Binding-site contacts:
Ligand atom OXT contacts residue ALA143 of chain 1.F at 2.9 Å (h-bond).
Ligand atom CD2 contacts residue VAL139 of chain 1.F at 3.7 Å (hydrophobic).
Ligand atom CB contacts residue GLU191 of chain 1.F at 3.9 Å.
Ligand atom CG contacts residue TYR63 of chain 1.F at 3.5 Å (hydrophobic).
Ligand atom OD1 contacts residue ALA143 of chain 1.F at 3.4 Å (h-bond).
Ligand atom CD contacts residue PRO90 of chain 1.F at 3.4 Å (hydrophobic).
Ligand atom C contacts residue ALA143 of chain 1.F at 3.7 Å (hydrophobic).
Ligand atom N contacts residue TYR217 of chain 1.F at 4.0 Å.
Ligand atom O contacts residue THR92 of chain 1.F at 2.9 Å (h-bond).
Ligand atom O contacts residue ARG97 of chain 1.F at 2.8 Å (salt-bridge).
Ligand atom N contacts residue GLU191 of chain 1.F at 3.1 Å (salt-bridge).
Ligand atom CD1 contacts residue TYR63 of chain 1.F at 3.2 Å (hydrophobic).
Ligand atom N contacts residue THR92 of chain 1.F at 3.1 Å (h-bond).
Ligand atom OD1 contacts residue GLY142 of chain 1.F at 3.6 Å.
Ligand atom O contacts residue PRO90 of chain 1.F at 3.6 Å (h-bond).
Ligand atom CD1 contacts residue ASN174 of chain 1.F at 3.2 Å.
Ligand atom CA contacts residue THR92 of chain 1.F at 3.1 Å.
Ligand atom CG2 contacts residue TYR63 of chain 1.F at 3.3 Å (hydrophobic).
Ligand atom O contacts residue LEU91 of chain 1.F at 4.0 Å.
Ligand atom C contacts residue THR92 of chain 1.F at 3.2 Å.
Ligand atom CA contacts residue ALA143 of chain 1.F at 4.1 Å (hydrophobic).
Ligand atom CA contacts residue GLU191 of chain 1.F at 3.1 Å.
Ligand atom OXT contacts residue ARG97 of chain 1.F at 3.0 Å (salt-bridge).
Ligand atom OD1 contacts residue THR144 of chain 1.F at 3.3 Å (h-bond).
Ligand atom CB1 contacts residue GLU191 of chain 1.F at 3.5 Å.
Ligand atom C contacts residue GLU191 of chain 1.F at 4.2 Å.
Ligand atom CG1 contacts residue GLU191 of chain 1.F at 3.7 Å.
Ligand atom OD2 contacts residue THR144 of chain 1.F at 2.5 Å (h-bond).
Ligand atom O contacts residue TYR63 of chain 1.F at 4.0 Å.
Ligand atom N contacts residue PRO90 of chain 1.F at 3.0 Å (h-bond).
Ligand atom CD2 contacts residue TYR63 of chain 1.F at 3.6 Å (hydrophobic).
Ligand atom CG1 contacts residue THR144 of chain 1.F at 3.4 Å.
Ligand atom C contacts residue ARG97 of chain 1.F at 3.5 Å.
Ligand atom CD1 contacts residue GLU15 of chain 1.F at 3.4 Å.
Ligand atom CD contacts residue GLU191 of chain 1.F at 3.7 Å.
Ligand atom OXT contacts residue THR92 of chain 1.F at 4.2 Å.
Ligand atom OD2 contacts residue GLU191 of chain 1.F at 3.3 Å.
Ligand atom CG2 contacts residue ASN174 of chain 1.F at 4.2 Å.
Ligand atom CD contacts residue TYR63 of chain 1.F at 3.6 Å (hydrophobic).
Ligand atom OXT contacts residue GLY142 of chain 1.F at 3.7 Å.

Sequence of chain 1.F:
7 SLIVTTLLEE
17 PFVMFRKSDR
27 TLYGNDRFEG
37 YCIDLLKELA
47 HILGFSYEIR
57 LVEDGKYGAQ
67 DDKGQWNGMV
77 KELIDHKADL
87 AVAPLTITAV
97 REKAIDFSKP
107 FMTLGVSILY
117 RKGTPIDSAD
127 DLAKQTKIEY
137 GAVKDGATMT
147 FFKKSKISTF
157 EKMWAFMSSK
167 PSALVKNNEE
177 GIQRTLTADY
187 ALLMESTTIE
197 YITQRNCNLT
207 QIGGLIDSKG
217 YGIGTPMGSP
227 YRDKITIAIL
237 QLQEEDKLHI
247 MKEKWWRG

This small molecule binds to this protein.
Small molecule (SMILES): C=C(C)[C@H]1CN[C@H](C(=O)O)[C@H]1CC(=O)O